Binding-site contacts:
Ligand atom C7 contacts residue MET306 of chain 1.D at 4.2 Å (hydrophobic).
Ligand atom O5 contacts residue ASN305 of chain 1.D at 2.3 Å (h-bond).
Ligand atom C4 contacts residue ASN305 of chain 1.D at 4.2 Å.
Ligand atom N2 contacts residue MET306 of chain 1.D at 4.4 Å.
Ligand atom C7 contacts residue ASN305 of chain 1.D at 3.5 Å.
Ligand atom C8 contacts residue MET306 of chain 1.D at 3.5 Å (hydrophobic).
Ligand atom N2 contacts residue ASN305 of chain 1.D at 2.9 Å (h-bond).
Ligand atom C8 contacts residue TRP311 of chain 1.D at 4.4 Å (hydrophobic).
Ligand atom O7 contacts residue ASN305 of chain 1.D at 3.8 Å.
Ligand atom C8 contacts residue GLN308 of chain 1.D at 4.3 Å.
Ligand atom C3 contacts residue ASN305 of chain 1.D at 3.8 Å.
Ligand atom C1 contacts residue ASN305 of chain 1.D at 1.4 Å.
Ligand atom C2 contacts residue ASN305 of chain 1.D at 2.4 Å.
Ligand atom C5 contacts residue ASN305 of chain 1.D at 3.6 Å.

Sequence of chain 1.D:
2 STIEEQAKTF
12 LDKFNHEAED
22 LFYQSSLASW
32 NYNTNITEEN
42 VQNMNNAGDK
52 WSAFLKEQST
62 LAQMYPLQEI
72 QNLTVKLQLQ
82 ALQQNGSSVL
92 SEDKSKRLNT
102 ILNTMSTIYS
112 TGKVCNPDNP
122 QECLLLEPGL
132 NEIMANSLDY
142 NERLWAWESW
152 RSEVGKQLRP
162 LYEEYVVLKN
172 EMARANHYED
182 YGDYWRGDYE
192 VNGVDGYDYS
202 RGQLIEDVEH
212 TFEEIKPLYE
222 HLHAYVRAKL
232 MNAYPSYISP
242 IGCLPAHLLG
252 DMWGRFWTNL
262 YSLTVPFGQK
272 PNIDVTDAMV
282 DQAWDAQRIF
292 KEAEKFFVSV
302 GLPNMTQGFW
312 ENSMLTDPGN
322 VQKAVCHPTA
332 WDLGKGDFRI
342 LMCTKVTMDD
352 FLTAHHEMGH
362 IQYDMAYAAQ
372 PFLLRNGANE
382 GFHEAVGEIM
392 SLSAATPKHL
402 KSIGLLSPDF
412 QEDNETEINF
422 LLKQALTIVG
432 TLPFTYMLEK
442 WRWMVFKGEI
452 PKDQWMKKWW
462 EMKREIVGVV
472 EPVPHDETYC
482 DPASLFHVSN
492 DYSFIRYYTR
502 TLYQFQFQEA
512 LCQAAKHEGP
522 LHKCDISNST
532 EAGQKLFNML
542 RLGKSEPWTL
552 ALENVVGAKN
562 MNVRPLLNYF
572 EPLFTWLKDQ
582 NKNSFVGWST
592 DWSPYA

A small-molecule ligand and the protein it binds are described below.
Small molecule (SMILES): CC(=O)N[C@@H]1[C@@H](O)[C@H](O)[C@@H](CO)O[C@H]1O